This small molecule binds to this protein.
Small molecule (SMILES): CC(=O)N[C@H]1[C@H](O[C@H]2[C@H](O)[C@@H](NC(C)=O)CO[C@@H]2CO)O[C@H](CO)[C@@H](O)[C@@H]1O

Sequence of chain 1.D:
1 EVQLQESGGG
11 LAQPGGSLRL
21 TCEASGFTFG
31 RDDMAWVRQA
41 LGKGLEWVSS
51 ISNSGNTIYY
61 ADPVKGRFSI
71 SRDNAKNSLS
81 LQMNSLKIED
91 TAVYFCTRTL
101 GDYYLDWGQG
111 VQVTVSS

Sequence of chain 1.A:
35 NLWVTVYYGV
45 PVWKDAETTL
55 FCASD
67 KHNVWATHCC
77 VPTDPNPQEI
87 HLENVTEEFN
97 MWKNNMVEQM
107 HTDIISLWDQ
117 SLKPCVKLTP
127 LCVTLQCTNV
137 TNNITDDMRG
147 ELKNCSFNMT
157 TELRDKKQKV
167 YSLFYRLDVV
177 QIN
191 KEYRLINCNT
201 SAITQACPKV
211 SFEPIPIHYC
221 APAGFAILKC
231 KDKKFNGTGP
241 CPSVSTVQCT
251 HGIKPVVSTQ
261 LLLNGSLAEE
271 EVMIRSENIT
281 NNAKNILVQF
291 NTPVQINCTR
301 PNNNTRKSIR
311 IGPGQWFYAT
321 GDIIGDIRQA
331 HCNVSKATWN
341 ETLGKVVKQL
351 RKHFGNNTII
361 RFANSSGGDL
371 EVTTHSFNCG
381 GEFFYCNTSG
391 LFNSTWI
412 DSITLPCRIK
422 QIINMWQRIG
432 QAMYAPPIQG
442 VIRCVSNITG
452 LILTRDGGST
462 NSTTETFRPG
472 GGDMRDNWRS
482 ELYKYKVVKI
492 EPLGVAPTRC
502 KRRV

Binding-site contacts:
Ligand atom C7 contacts residue TYR50 of chain 1.C at 4.5 Å (hydrophobic).
Ligand atom C3 contacts residue ASN139 of chain 1.A at 3.9 Å.
Ligand atom C7 contacts residue GLY325 of chain 1.A at 4.1 Å.
Ligand atom C4 contacts residue TYR50 of chain 1.C at 4.0 Å (hydrophobic).
Ligand atom N2 contacts residue TYR50 of chain 1.C at 4.5 Å.
Ligand atom C8 contacts residue SER57 of chain 1.C at 3.9 Å.
Ligand atom O5 contacts residue TYR103 of chain 1.D at 3.4 Å (h-bond).
Ligand atom C8 contacts residue ILE323 of chain 1.A at 4.2 Å (hydrophobic).
Ligand atom O7 contacts residue GLY325 of chain 1.A at 3.0 Å (h-bond).
Ligand atom C1 contacts residue TYR50 of chain 1.C at 4.4 Å (hydrophobic).
Ligand atom C3 contacts residue TYR50 of chain 1.C at 3.9 Å (hydrophobic).
Ligand atom O7 contacts residue ASN139 of chain 1.A at 3.7 Å.
Ligand atom N2 contacts residue ASN139 of chain 1.A at 2.9 Å (h-bond).
Ligand atom C7 contacts residue ASN139 of chain 1.A at 3.5 Å.
Ligand atom O7 contacts residue LEU105 of chain 1.D at 4.4 Å.
Ligand atom C5 contacts residue ASN139 of chain 1.A at 3.8 Å.
Ligand atom C1 contacts residue TYR103 of chain 1.D at 4.0 Å (hydrophobic).
Ligand atom O5 contacts residue LEU100 of chain 1.D at 4.3 Å.
Ligand atom C5 contacts residue TYR50 of chain 1.C at 4.1 Å (hydrophobic).
Ligand atom O6 contacts residue LEU100 of chain 1.D at 4.3 Å.
Ligand atom C8 contacts residue TYR50 of chain 1.C at 3.5 Å (hydrophobic).
Ligand atom C2 contacts residue ASN139 of chain 1.A at 2.5 Å.
Ligand atom O4 contacts residue TYR50 of chain 1.C at 3.2 Å (h-bond).
Ligand atom O5 contacts residue ASN139 of chain 1.A at 2.4 Å (h-bond).
Ligand atom C2 contacts residue TYR50 of chain 1.C at 4.5 Å (hydrophobic).
Ligand atom C8 contacts residue ALA56 of chain 1.C at 4.0 Å (hydrophobic).
Ligand atom O7 contacts residue SER57 of chain 1.C at 4.2 Å.
Ligand atom C6 contacts residue LEU100 of chain 1.D at 4.0 Å (hydrophobic).
Ligand atom O3 contacts residue SER57 of chain 1.C at 3.8 Å.
Ligand atom C8 contacts residue ASN138 of chain 1.A at 3.9 Å.
Ligand atom O7 contacts residue ILE324 of chain 1.A at 4.1 Å.
Ligand atom C1 contacts residue ASN139 of chain 1.A at 1.5 Å.
Ligand atom C4 contacts residue ASN139 of chain 1.A at 4.3 Å.
Ligand atom C6 contacts residue TYR103 of chain 1.D at 3.7 Å (hydrophobic).
Ligand atom N2 contacts residue SER57 of chain 1.C at 4.5 Å.
Ligand atom C8 contacts residue GLY325 of chain 1.A at 4.5 Å.
Ligand atom C7 contacts residue SER57 of chain 1.C at 4.1 Å.
Ligand atom C5 contacts residue TYR103 of chain 1.D at 3.5 Å (hydrophobic).

Sequence of chain 1.C:
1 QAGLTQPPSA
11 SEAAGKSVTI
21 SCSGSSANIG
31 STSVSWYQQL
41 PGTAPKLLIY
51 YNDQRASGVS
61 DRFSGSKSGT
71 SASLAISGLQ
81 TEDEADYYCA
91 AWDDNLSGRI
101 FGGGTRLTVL